The protein below binds the small molecule below.
Small molecule (SMILES): CC(=O)N[C@@H]1[C@@H](O)[C@H](O)[C@@H](CO)O[C@H]1O

Binding-site contacts:
Ligand atom O6 contacts residue LYS77 of chain 1.A at 4.0 Å.
Ligand atom C2 contacts residue ASN34 of chain 1.A at 2.5 Å.
Ligand atom C3 contacts residue LYS77 of chain 1.A at 4.3 Å.
Ligand atom C3 contacts residue ASN34 of chain 1.A at 3.6 Å.
Ligand atom O6 contacts residue SER70 of chain 1.A at 3.1 Å (h-bond).
Ligand atom O7 contacts residue ASN34 of chain 1.A at 2.5 Å (h-bond).
Ligand atom O4 contacts residue SER70 of chain 1.A at 3.6 Å.
Ligand atom N2 contacts residue ASN34 of chain 1.A at 2.9 Å (h-bond).
Ligand atom C5 contacts residue SER70 of chain 1.A at 4.1 Å.
Ligand atom C4 contacts residue ASN34 of chain 1.A at 4.1 Å.
Ligand atom C7 contacts residue ASN34 of chain 1.A at 3.0 Å.
Ligand atom O6 contacts residue PHE76 of chain 1.A at 4.1 Å.
Ligand atom C1 contacts residue ASN34 of chain 1.A at 1.3 Å.
Ligand atom C5 contacts residue ASN34 of chain 1.A at 3.5 Å.
Ligand atom C6 contacts residue SER70 of chain 1.A at 3.7 Å.
Ligand atom O5 contacts residue ASN34 of chain 1.A at 2.3 Å (h-bond).
Ligand atom C5 contacts residue LYS77 of chain 1.A at 4.2 Å.

Sequence of chain 1.A:
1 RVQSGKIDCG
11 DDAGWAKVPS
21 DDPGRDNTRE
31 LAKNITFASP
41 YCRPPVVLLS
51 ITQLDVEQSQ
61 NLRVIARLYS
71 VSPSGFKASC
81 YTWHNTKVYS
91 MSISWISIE